The small molecule below binds the protein below.
Small molecule (SMILES): CN(CCc1ccccn1)C(=O)c1ccccc1

Binding-site contacts:
Ligand atom C13 contacts residue ALA229 of chain 1.A at 4.2 Å (hydrophobic).
Ligand atom C9 contacts residue SER214 of chain 1.A at 3.8 Å.
Ligand atom C contacts residue DMS1 of chain 1.D at 3.3 Å.
Ligand atom C12 contacts residue SER214 of chain 1.A at 4.0 Å.
Ligand atom C14 contacts residue ARG227 of chain 1.A at 3.8 Å.
Ligand atom C11 contacts residue SER214 of chain 1.A at 3.6 Å.
Ligand atom C12 contacts residue LEU217 of chain 1.A at 4.3 Å (hydrophobic).
Ligand atom C contacts residue SER214 of chain 1.A at 3.2 Å.
Ligand atom C12 contacts residue ARG227 of chain 1.A at 3.8 Å.
Ligand atom C9 contacts residue ARG227 of chain 1.A at 3.8 Å.
Ligand atom N contacts residue DMS1 of chain 1.D at 3.5 Å (h-bond).
Ligand atom C11 contacts residue ARG227 of chain 1.A at 4.1 Å.
Ligand atom C12 contacts residue ALA229 of chain 1.A at 3.6 Å (hydrophobic).
Ligand atom C11 contacts residue GLY215 of chain 1.A at 3.6 Å.
Ligand atom C10 contacts residue LEU217 of chain 1.A at 3.0 Å (hydrophobic).
Ligand atom O contacts residue ARG227 of chain 1.A at 2.9 Å (salt-bridge).
Ligand atom C1 contacts residue DMS1 of chain 1.D at 3.7 Å.
Ligand atom C6 contacts residue ARG227 of chain 1.A at 3.9 Å.
Ligand atom C9 contacts residue DMS1 of chain 1.D at 4.4 Å.
Ligand atom C5 contacts residue ARG227 of chain 1.A at 4.0 Å.
Ligand atom C11 contacts residue LEU216 of chain 1.A at 4.3 Å (hydrophobic).
Ligand atom C10 contacts residue DMS1 of chain 1.D at 4.3 Å.
Ligand atom C13 contacts residue SER214 of chain 1.A at 4.3 Å.
Ligand atom C10 contacts residue SER214 of chain 1.A at 3.5 Å.
Ligand atom C14 contacts residue SER214 of chain 1.A at 4.2 Å.
Ligand atom N1 contacts residue ARG227 of chain 1.A at 4.4 Å.
Ligand atom C12 contacts residue GLY215 of chain 1.A at 4.2 Å.
Ligand atom C11 contacts residue LEU217 of chain 1.A at 3.2 Å (hydrophobic).
Ligand atom C8 contacts residue ARG227 of chain 1.A at 3.8 Å.
Ligand atom O contacts residue LEU217 of chain 1.A at 4.2 Å.
Ligand atom N contacts residue SER214 of chain 1.A at 4.4 Å.
Ligand atom C7 contacts residue ARG227 of chain 1.A at 4.1 Å.
Ligand atom C9 contacts residue LEU217 of chain 1.A at 4.0 Å (hydrophobic).
Ligand atom C10 contacts residue ARG227 of chain 1.A at 4.2 Å.
Ligand atom O contacts residue DMS1 of chain 1.D at 3.5 Å.
Ligand atom C13 contacts residue ARG227 of chain 1.A at 3.9 Å.
Ligand atom C10 contacts residue CYS212 of chain 1.A at 4.4 Å (hydrophobic).
Ligand atom C10 contacts residue GLY215 of chain 1.A at 4.4 Å.
Ligand atom C8 contacts residue DMS1 of chain 1.D at 3.8 Å.
Ligand atom C12 contacts residue PHE228 of chain 1.A at 3.9 Å (hydrophobic).

Sequence of chain 1.A:
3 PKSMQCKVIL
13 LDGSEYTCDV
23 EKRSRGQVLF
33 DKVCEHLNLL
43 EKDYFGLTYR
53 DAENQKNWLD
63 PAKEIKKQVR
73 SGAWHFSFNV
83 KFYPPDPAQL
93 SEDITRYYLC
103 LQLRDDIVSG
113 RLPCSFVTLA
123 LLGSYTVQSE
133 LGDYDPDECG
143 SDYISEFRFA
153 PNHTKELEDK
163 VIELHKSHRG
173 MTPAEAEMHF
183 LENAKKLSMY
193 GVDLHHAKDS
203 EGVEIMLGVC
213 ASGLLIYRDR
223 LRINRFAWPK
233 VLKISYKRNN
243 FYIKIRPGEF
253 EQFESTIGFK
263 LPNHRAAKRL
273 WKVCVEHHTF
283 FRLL